Binding-site contacts:
Ligand atom C3 contacts residue LYS65 of chain 1.A at 3.6 Å.
Ligand atom C2 contacts residue GLY63 of chain 1.A at 4.2 Å.
Ligand atom C3 contacts residue GLY63 of chain 1.A at 4.2 Å.
Ligand atom OH contacts residue PRO191 of chain 1.A at 4.5 Å.
Ligand atom C4 contacts residue GLY63 of chain 1.A at 3.7 Å.
Ligand atom C2 contacts residue GLN64 of chain 1.A at 3.3 Å.
Ligand atom OH contacts residue GLN64 of chain 1.A at 4.2 Å.
Ligand atom C1 contacts residue LYS65 of chain 1.A at 4.2 Å.
Ligand atom C3 contacts residue GLN64 of chain 1.A at 3.6 Å.
Ligand atom C2 contacts residue LYS65 of chain 1.A at 3.9 Å.
Ligand atom C1 contacts residue GLN64 of chain 1.A at 3.9 Å.
Ligand atom C4 contacts residue GLN64 of chain 1.A at 4.1 Å.
Ligand atom OH contacts residue TYR126 of chain 1.A at 3.8 Å.

Sequence of chain 1.A:
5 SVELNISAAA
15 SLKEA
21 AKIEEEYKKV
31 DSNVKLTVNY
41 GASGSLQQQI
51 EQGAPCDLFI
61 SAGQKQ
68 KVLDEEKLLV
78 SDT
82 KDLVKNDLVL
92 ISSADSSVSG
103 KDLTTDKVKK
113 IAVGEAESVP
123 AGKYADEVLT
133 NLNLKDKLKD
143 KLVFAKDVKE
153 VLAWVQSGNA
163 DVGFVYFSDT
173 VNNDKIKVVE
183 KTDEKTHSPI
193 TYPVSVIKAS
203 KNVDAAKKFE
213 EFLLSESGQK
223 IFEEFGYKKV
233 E

A protein and the small-molecule ligand that binds it are described below.
Small molecule (SMILES): CC[C@H](C)O